Sequence of chain 1.A:
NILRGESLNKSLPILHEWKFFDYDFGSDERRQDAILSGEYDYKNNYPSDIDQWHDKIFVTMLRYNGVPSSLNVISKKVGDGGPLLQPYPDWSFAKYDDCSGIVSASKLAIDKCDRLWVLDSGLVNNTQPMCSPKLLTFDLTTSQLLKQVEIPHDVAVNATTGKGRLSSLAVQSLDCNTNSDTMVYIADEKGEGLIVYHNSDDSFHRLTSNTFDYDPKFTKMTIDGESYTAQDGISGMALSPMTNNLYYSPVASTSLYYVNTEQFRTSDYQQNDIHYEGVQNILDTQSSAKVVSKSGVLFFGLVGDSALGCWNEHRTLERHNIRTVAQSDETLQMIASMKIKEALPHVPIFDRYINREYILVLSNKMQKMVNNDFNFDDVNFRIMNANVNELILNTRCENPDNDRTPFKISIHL

The protein below binds the small molecule below.
Small molecule (SMILES): C=C(CC[C@@H](C)[C@H]1CC[C@H]2[C@@H]3CC=C4C[C@@H](O)CC[C@]4(C)[C@H]3CC[C@]12C)C(C)C

Binding-site contacts:
Ligand atom C9 contacts residue ILE373 of chain 1.A at 4.0 Å (hydrophobic).
Ligand atom C15 contacts residue VAL46 of chain 1.B at 4.2 Å (hydrophobic).
Ligand atom O1 contacts residue PRO364 of chain 1.A at 2.2 Å (h-bond).
Ligand atom C27 contacts residue ILE67 of chain 1.B at 4.3 Å (hydrophobic).
Ligand atom C24 contacts residue PHE426 of chain 1.C at 4.2 Å (hydrophobic).
Ligand atom C12 contacts residue 94R1 of chain 1.KA at 3.8 Å.
Ligand atom O1 contacts residue ARG375 of chain 1.A at 3.8 Å.
Ligand atom C23 contacts residue 94R1 of chain 1.NA at 3.7 Å.
Ligand atom C2 contacts residue VAL366 of chain 1.A at 3.9 Å (hydrophobic).
Ligand atom C26 contacts residue PHE369 of chain 1.C at 4.0 Å (hydrophobic).
Ligand atom C22 contacts residue 94R1 of chain 1.NA at 4.2 Å.
Ligand atom C2 contacts residue ILE373 of chain 1.A at 4.2 Å (hydrophobic).
Ligand atom C16 contacts residue PHE426 of chain 1.C at 3.8 Å (hydrophobic).
Ligand atom C21 contacts residue 94R1 of chain 1.NA at 4.3 Å.
Ligand atom C27 contacts residue ILE42 of chain 1.B at 3.8 Å (hydrophobic).
Ligand atom C28 contacts residue 94R1 of chain 1.KA at 3.8 Å.
Ligand atom C28 contacts residue PHE426 of chain 1.C at 4.1 Å (hydrophobic).
Ligand atom C6 contacts residue ILE373 of chain 1.A at 3.8 Å (hydrophobic).
Ligand atom C11 contacts residue 94R1 of chain 1.JA at 4.2 Å.
Ligand atom C10 contacts residue ILE373 of chain 1.A at 3.9 Å (hydrophobic).
Ligand atom C1 contacts residue ILE373 of chain 1.A at 3.6 Å (hydrophobic).
Ligand atom C3 contacts residue PRO364 of chain 1.A at 3.4 Å (hydrophobic).
Ligand atom C6 contacts residue VAL50 of chain 1.B at 4.3 Å (hydrophobic).
Ligand atom C20 contacts residue 94R1 of chain 1.NA at 4.3 Å.
Ligand atom C4 contacts residue ILE373 of chain 1.A at 4.2 Å (hydrophobic).
Ligand atom C15 contacts residue ILE430 of chain 1.A at 4.1 Å (hydrophobic).
Ligand atom C22 contacts residue PHE426 of chain 1.C at 4.0 Å (hydrophobic).
Ligand atom C27 contacts residue PHE426 of chain 1.C at 3.6 Å (hydrophobic).
Ligand atom C2 contacts residue PRO364 of chain 1.A at 4.2 Å (hydrophobic).
Ligand atom O1 contacts residue VAL366 of chain 1.A at 3.6 Å.
Ligand atom C3 contacts residue ILE373 of chain 1.A at 3.8 Å (hydrophobic).
Ligand atom C21 contacts residue 94R1 of chain 1.KA at 4.0 Å.
Ligand atom O1 contacts residue HIS365 of chain 1.A at 4.1 Å.
Ligand atom C28 contacts residue ILE428 of chain 1.C at 4.0 Å (hydrophobic).
Ligand atom C4 contacts residue LEU363 of chain 1.A at 4.0 Å (hydrophobic).
Ligand atom C7 contacts residue ILE373 of chain 1.A at 4.0 Å (hydrophobic).
Ligand atom C19 contacts residue 94R1 of chain 1.JA at 3.8 Å.
Ligand atom C4 contacts residue PRO364 of chain 1.A at 3.7 Å (hydrophobic).
Ligand atom C7 contacts residue ILE430 of chain 1.A at 3.6 Å (hydrophobic).
Ligand atom C5 contacts residue ILE373 of chain 1.A at 3.6 Å (hydrophobic).

Sequence of chain 1.C:
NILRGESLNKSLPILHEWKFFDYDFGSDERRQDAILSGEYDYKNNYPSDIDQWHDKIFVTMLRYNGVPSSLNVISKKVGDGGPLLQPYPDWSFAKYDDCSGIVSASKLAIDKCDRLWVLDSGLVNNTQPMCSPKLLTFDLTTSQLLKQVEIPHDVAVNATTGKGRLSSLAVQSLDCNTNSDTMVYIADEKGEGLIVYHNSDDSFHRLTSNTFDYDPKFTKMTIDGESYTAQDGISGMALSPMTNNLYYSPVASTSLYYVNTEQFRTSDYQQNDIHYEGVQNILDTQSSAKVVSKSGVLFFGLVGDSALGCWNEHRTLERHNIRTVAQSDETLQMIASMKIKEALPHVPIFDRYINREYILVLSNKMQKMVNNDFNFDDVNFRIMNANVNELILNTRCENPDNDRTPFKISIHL

Sequence of chain 1.B:
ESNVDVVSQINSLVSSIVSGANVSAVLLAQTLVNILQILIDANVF